Sequence of chain 4.A:
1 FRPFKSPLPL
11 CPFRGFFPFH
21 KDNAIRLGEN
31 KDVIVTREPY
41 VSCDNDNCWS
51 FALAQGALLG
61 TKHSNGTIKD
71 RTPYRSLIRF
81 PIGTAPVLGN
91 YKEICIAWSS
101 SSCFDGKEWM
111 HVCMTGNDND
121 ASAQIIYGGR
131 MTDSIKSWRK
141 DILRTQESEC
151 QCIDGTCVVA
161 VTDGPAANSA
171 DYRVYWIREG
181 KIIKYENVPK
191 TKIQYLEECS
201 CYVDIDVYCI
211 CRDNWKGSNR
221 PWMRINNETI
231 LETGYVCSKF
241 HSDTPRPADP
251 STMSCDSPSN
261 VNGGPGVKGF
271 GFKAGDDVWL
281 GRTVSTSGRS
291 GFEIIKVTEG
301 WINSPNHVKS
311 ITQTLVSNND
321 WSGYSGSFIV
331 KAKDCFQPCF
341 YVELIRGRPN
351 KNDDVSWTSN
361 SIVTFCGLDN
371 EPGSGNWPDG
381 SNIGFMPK

Binding-site contacts:
Ligand atom C9 contacts residue GLU197 of chain 4.A at 3.4 Å.
Ligand atom C3 contacts residue ASP70 of chain 4.A at 3.2 Å.
Ligand atom C11 contacts residue ILE142 of chain 4.A at 3.6 Å (hydrophobic).
Ligand atom O8 contacts residue GLU197 of chain 4.A at 2.7 Å (salt-bridge).
Ligand atom C8 contacts residue GLU197 of chain 4.A at 3.7 Å.
Ligand atom NE contacts residue GLU38 of chain 4.A at 3.1 Å (salt-bridge).
Ligand atom C1 contacts residue TYR324 of chain 4.A at 3.3 Å (hydrophobic).
Ligand atom NH1 contacts residue GLU147 of chain 4.A at 3.0 Å (salt-bridge).
Ligand atom CZ contacts residue GLU38 of chain 4.A at 3.6 Å.
Ligand atom NH2 contacts residue ARG75 of chain 4.A at 3.3 Å (salt-bridge).
Ligand atom O9 contacts residue ASN214 of chain 4.A at 3.8 Å.
Ligand atom C9 contacts residue ASN214 of chain 4.A at 3.7 Å.
Ligand atom O1B contacts residue ARG289 of chain 4.A at 2.8 Å (salt-bridge).
Ligand atom C3 contacts residue ARG37 of chain 4.A at 3.8 Å.
Ligand atom O8 contacts residue GLU198 of chain 4.A at 3.7 Å.
Ligand atom O1A contacts residue ARG212 of chain 4.A at 3.3 Å (salt-bridge).
Ligand atom O1A contacts residue ARG289 of chain 4.A at 2.7 Å (salt-bridge).
Ligand atom O6 contacts residue ARG212 of chain 4.A at 3.6 Å.
Ligand atom C11 contacts residue TRP98 of chain 4.A at 3.8 Å (hydrophobic).
Ligand atom O9 contacts residue ARG144 of chain 4.A at 3.3 Å (salt-bridge).
Ligand atom C2 contacts residue TYR324 of chain 4.A at 2.6 Å (hydrophobic).
Ligand atom C1 contacts residue ARG289 of chain 4.A at 3.6 Å.
Ligand atom O8 contacts residue ARG212 of chain 4.A at 3.4 Å (salt-bridge).
Ligand atom O6 contacts residue TYR324 of chain 4.A at 3.0 Å (h-bond).
Ligand atom C8 contacts residue ARG212 of chain 4.A at 3.8 Å.
Ligand atom NH2 contacts residue TRP98 of chain 4.A at 2.7 Å (h-bond).
Ligand atom O10 contacts residue ARG71 of chain 4.A at 2.9 Å (salt-bridge).
Ligand atom C4 contacts residue ASP70 of chain 4.A at 3.3 Å.
Ligand atom O1B contacts residue ARG37 of chain 4.A at 2.8 Å (salt-bridge).
Ligand atom O9 contacts residue GLU197 of chain 4.A at 2.7 Å (salt-bridge).
Ligand atom O1B contacts residue TYR324 of chain 4.A at 3.5 Å (h-bond).
Ligand atom C4 contacts residue GLU38 of chain 4.A at 3.7 Å.
Ligand atom O10 contacts residue ASP70 of chain 4.A at 3.5 Å.
Ligand atom NH2 contacts residue ASP70 of chain 4.A at 2.9 Å (salt-bridge).
Ligand atom NH1 contacts residue TRP98 of chain 4.A at 3.1 Å (h-bond).
Ligand atom NE contacts residue ASP70 of chain 4.A at 2.8 Å (salt-bridge).
Ligand atom C3 contacts residue GLU38 of chain 4.A at 3.4 Å.
Ligand atom CZ contacts residue TRP98 of chain 4.A at 3.3 Å (hydrophobic).
Ligand atom O1A contacts residue TYR324 of chain 4.A at 3.4 Å (h-bond).
Ligand atom C3 contacts residue TYR324 of chain 4.A at 3.3 Å (hydrophobic).

This protein binds this small molecule.
Small molecule (SMILES): [H]/N=C(\N)N[C@H]1C=C(C(=O)O)O[C@@H]([C@H](O)[C@H](O)CO)[C@@H]1NC(C)=O